Binding-site contacts:
Ligand atom C2 contacts residue CYS109 of chain 1.A at 3.2 Å (hydrophobic).
Ligand atom C20 contacts residue THR106 of chain 1.A at 3.5 Å.
Ligand atom C20 contacts residue VAL104 of chain 1.A at 3.6 Å (hydrophobic).
Ligand atom C11 contacts residue PHE189 of chain 1.A at 3.6 Å (hydrophobic).
Ligand atom N3 contacts residue CYS109 of chain 1.A at 2.9 Å (h-bond).
Ligand atom N13 contacts residue THR106 of chain 1.A at 3.0 Å (h-bond).
Ligand atom C20 contacts residue LYS59 of chain 1.A at 3.4 Å.
Ligand atom C22 contacts residue GLU76 of chain 1.A at 3.5 Å.
Ligand atom N51 contacts residue ILE167 of chain 1.A at 3.0 Å (h-bond).
Ligand atom C16 contacts residue LEU80 of chain 1.A at 3.7 Å (hydrophobic).
Ligand atom N21 contacts residue LEU80 of chain 1.A at 3.3 Å.
Ligand atom C4 contacts residue CYS109 of chain 1.A at 3.6 Å (hydrophobic).
Ligand atom N51 contacts residue HIS168 of chain 1.A at 3.2 Å (h-bond).
Ligand atom N21 contacts residue GLU76 of chain 1.A at 2.9 Å (salt-bridge).
Ligand atom C50 contacts residue ILE167 of chain 1.A at 3.2 Å (hydrophobic).
Ligand atom C22 contacts residue ASP188 of chain 1.A at 3.6 Å.
Ligand atom C14 contacts residue THR106 of chain 1.A at 3.4 Å.
Ligand atom C53 contacts residue ASP188 of chain 1.A at 3.6 Å.
Ligand atom C19 contacts residue THR106 of chain 1.A at 3.4 Å.
Ligand atom C12 contacts residue PHE189 of chain 1.A at 3.4 Å (hydrophobic).
Ligand atom N8 contacts residue ALA57 of chain 1.A at 3.6 Å.
Ligand atom C54 contacts residue ILE167 of chain 1.A at 3.3 Å (hydrophobic).
Ligand atom O29 contacts residue CYS187 of chain 1.A at 3.2 Å.
Ligand atom C2 contacts residue TYR108 of chain 1.A at 3.5 Å (hydrophobic).
Ligand atom O29 contacts residue ASP188 of chain 1.A at 3.1 Å (salt-bridge).
Ligand atom C52 contacts residue HIS168 of chain 1.A at 3.3 Å.
Ligand atom C23 contacts residue LEU80 of chain 1.A at 3.6 Å (hydrophobic).
Ligand atom C18 contacts residue LYS59 of chain 1.A at 3.5 Å.
Ligand atom N3 contacts residue TYR108 of chain 1.A at 3.5 Å.
Ligand atom C52 contacts residue ASP188 of chain 1.A at 3.3 Å.
Ligand atom C20 contacts residue ALA57 of chain 1.A at 3.6 Å (hydrophobic).
Ligand atom N8 contacts residue LEU177 of chain 1.A at 3.6 Å.
Ligand atom C49 contacts residue ILE167 of chain 1.A at 3.5 Å (hydrophobic).
Ligand atom C5 contacts residue LEU177 of chain 1.A at 3.6 Å (hydrophobic).
Ligand atom C4 contacts residue LEU177 of chain 1.A at 3.7 Å (hydrophobic).
Ligand atom C17 contacts residue GLU76 of chain 1.A at 3.5 Å.
Ligand atom C7 contacts residue LEU177 of chain 1.A at 3.5 Å (hydrophobic).
Ligand atom C54 contacts residue HIS168 of chain 1.A at 3.3 Å.
Ligand atom C29 contacts residue GLU76 of chain 1.A at 3.2 Å.
Ligand atom C16 contacts residue GLU76 of chain 1.A at 3.5 Å.

Sequence of chain 1.A:
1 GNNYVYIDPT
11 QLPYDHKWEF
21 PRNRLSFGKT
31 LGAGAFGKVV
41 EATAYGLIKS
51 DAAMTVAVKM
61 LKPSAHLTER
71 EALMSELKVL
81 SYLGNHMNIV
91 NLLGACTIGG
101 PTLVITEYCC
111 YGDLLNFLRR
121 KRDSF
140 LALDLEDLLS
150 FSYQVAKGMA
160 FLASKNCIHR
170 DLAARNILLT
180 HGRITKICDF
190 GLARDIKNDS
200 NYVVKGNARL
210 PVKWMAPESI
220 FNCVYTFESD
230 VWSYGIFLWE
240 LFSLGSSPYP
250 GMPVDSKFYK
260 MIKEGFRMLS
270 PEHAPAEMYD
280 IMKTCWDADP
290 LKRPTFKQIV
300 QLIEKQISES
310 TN

The small molecule below binds the protein below.
Small molecule (SMILES): Cc1ccc(NC(=O)c2ccc(CN3CCN(C)CC3)cc2)cc1Nc1nccc(-c2cccnc2)n1